Sequence of chain 1.C:
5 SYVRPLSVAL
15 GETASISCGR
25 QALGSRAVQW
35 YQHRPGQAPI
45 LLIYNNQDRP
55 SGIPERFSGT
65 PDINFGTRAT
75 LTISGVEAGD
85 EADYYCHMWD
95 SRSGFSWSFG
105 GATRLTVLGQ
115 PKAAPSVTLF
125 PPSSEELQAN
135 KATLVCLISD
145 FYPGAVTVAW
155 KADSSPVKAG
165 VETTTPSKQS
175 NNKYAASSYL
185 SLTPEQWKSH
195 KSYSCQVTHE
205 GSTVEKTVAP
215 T

Binding-site contacts:
Ligand atom O6 contacts residue SER119 of chain 1.A at 2.6 Å (h-bond).
Ligand atom O4 contacts residue TYR134 of chain 1.A at 4.2 Å.
Ligand atom C1 contacts residue TYR134 of chain 1.A at 3.5 Å (hydrophobic).
Ligand atom C4 contacts residue TYR134 of chain 1.A at 4.3 Å (hydrophobic).
Ligand atom C1 contacts residue ASN117 of chain 1.A at 1.4 Å.
Ligand atom O7 contacts residue THR104 of chain 1.A at 3.2 Å.
Ligand atom O6 contacts residue GLN25 of chain 1.C at 2.9 Å (h-bond).
Ligand atom C7 contacts residue TYR134 of chain 1.A at 4.0 Å (hydrophobic).
Ligand atom C8 contacts residue ASN117 of chain 1.A at 4.4 Å.
Ligand atom O6 contacts residue GLY23 of chain 1.C at 3.0 Å.
Ligand atom C4 contacts residue ASN117 of chain 1.A at 4.2 Å.
Ligand atom C8 contacts residue ASP289 of chain 1.A at 3.8 Å.
Ligand atom C6 contacts residue GLY23 of chain 1.C at 3.8 Å.
Ligand atom C6 contacts residue TYR134 of chain 1.A at 4.2 Å (hydrophobic).
Ligand atom C8 contacts residue ARG96 of chain 1.C at 3.8 Å.
Ligand atom C7 contacts residue THR104 of chain 1.A at 4.3 Å.
Ligand atom O5 contacts residue ASN117 of chain 1.A at 2.4 Å (h-bond).
Ligand atom C8 contacts residue THR104 of chain 1.A at 4.5 Å.
Ligand atom C6 contacts residue SER119 of chain 1.A at 3.3 Å.
Ligand atom O7 contacts residue TYR134 of chain 1.A at 3.0 Å.
Ligand atom C2 contacts residue TYR134 of chain 1.A at 4.3 Å (hydrophobic).
Ligand atom C2 contacts residue ASN117 of chain 1.A at 2.5 Å.
Ligand atom C7 contacts residue ASN117 of chain 1.A at 3.2 Å.
Ligand atom O5 contacts residue SER119 of chain 1.A at 4.2 Å.
Ligand atom C8 contacts residue TYR134 of chain 1.A at 4.4 Å (hydrophobic).
Ligand atom O5 contacts residue GLN25 of chain 1.C at 3.9 Å.
Ligand atom N2 contacts residue ASN117 of chain 1.A at 2.9 Å (h-bond).
Ligand atom O6 contacts residue ARG24 of chain 1.C at 2.5 Å (salt-bridge).
Ligand atom C3 contacts residue ASN117 of chain 1.A at 3.8 Å.
Ligand atom C6 contacts residue GLN25 of chain 1.C at 3.5 Å.
Ligand atom C6 contacts residue ARG24 of chain 1.C at 3.6 Å.
Ligand atom O6 contacts residue TYR134 of chain 1.A at 3.6 Å.
Ligand atom C5 contacts residue ASN117 of chain 1.A at 3.7 Å.
Ligand atom C5 contacts residue TYR134 of chain 1.A at 3.6 Å (hydrophobic).
Ligand atom O7 contacts residue ASN117 of chain 1.A at 3.2 Å (h-bond).
Ligand atom C5 contacts residue SER119 of chain 1.A at 4.1 Å.
Ligand atom O4 contacts residue ARG72 of chain 1.C at 3.3 Å (salt-bridge).
Ligand atom O5 contacts residue TYR134 of chain 1.A at 3.8 Å.
Ligand atom C8 contacts residue LEU136 of chain 1.A at 4.3 Å (hydrophobic).
Ligand atom C3 contacts residue TYR134 of chain 1.A at 3.9 Å (hydrophobic).

Sequence of chain 1.A:
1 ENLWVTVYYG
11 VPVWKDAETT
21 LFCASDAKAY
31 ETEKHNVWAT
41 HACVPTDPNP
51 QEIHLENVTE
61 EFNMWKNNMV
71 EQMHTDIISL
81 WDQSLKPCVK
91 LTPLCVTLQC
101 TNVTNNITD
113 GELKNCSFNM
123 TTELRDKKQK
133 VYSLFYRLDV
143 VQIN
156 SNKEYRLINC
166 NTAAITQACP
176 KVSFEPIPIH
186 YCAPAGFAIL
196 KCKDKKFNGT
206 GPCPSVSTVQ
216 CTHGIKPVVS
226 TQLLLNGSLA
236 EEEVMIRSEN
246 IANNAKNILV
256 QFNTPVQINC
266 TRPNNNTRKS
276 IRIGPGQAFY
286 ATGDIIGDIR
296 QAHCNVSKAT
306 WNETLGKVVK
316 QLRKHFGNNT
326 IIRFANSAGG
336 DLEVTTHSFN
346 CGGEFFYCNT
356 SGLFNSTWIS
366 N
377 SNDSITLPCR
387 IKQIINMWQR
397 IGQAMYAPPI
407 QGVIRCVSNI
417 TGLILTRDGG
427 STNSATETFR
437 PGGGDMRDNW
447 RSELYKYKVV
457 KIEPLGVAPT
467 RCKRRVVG

This protein binds this small molecule.
Small molecule (SMILES): CC(=O)N[C@H]1[C@H](O[C@H]2[C@H](O)[C@@H](NC(C)=O)CO[C@@H]2CO)O[C@H](CO)[C@@H](O[C@@H]2O[C@H](CO[C@H]3O[C@H](CO[C@H]4O[C@H](CO)[C@@H](O)[C@H](O)[C@@H]4O)[C@@H](O)[C@H](O)[C@@H]3O)[C@@H](O)[C@H](O[C@H]3O[C@H](CO)[C@@H](O)[C@H](O)[C@@H]3O[C@H]3O[C@H](CO)[C@@H](O)[C@H](O)[C@@H]3O[C@H]3O[C@H](CO)[C@@H](O)[C@H](O)[C@@H]3O)[C@@H]2O)[C@@H]1O